Binding-site contacts:
Ligand atom O1 contacts residue TRP174 of chain 1.C at 4.3 Å.
Ligand atom C7 contacts residue GLU177 of chain 1.C at 4.4 Å.
Ligand atom C6 contacts residue TRP68 of chain 1.C at 4.0 Å (hydrophobic).
Ligand atom C2 contacts residue ILE23 of chain 1.C at 3.5 Å (hydrophobic).
Ligand atom S5 contacts residue TRP174 of chain 1.C at 4.2 Å.
Ligand atom C2 contacts residue TRP174 of chain 1.C at 3.9 Å (hydrophobic).
Ligand atom C7 contacts residue TRP68 of chain 1.C at 3.6 Å (hydrophobic).
Ligand atom C2 contacts residue SER21 of chain 1.C at 3.9 Å.
Ligand atom O3 contacts residue ILE17 of chain 1.C at 3.2 Å.
Ligand atom C2 contacts residue GLY22 of chain 1.C at 4.0 Å.
Ligand atom C4 contacts residue THR225 of chain 1.C at 4.3 Å.
Ligand atom C2 contacts residue THR225 of chain 1.C at 4.1 Å.
Ligand atom O3 contacts residue TRP68 of chain 1.C at 4.4 Å.
Ligand atom C6 contacts residue TRP221 of chain 1.C at 3.6 Å (hydrophobic).
Ligand atom O3 contacts residue TRP174 of chain 1.C at 4.0 Å.
Ligand atom C7 contacts residue SER176 of chain 1.C at 4.2 Å.
Ligand atom C4 contacts residue HIS226 of chain 1.C at 4.0 Å.
Ligand atom O1 contacts residue HIS226 of chain 1.C at 4.0 Å.
Ligand atom C2 contacts residue ILE17 of chain 1.C at 4.3 Å (hydrophobic).
Ligand atom O1 contacts residue GLY22 of chain 1.C at 2.9 Å (h-bond).
Ligand atom O1 contacts residue THR225 of chain 1.C at 3.3 Å.
Ligand atom C7 contacts residue TRP174 of chain 1.C at 3.6 Å (hydrophobic).
Ligand atom C4 contacts residue TRP174 of chain 1.C at 3.6 Å (hydrophobic).
Ligand atom O3 contacts residue SER21 of chain 1.C at 3.8 Å.
Ligand atom C4 contacts residue TRP221 of chain 1.C at 4.2 Å (hydrophobic).
Ligand atom O1 contacts residue SER21 of chain 1.C at 3.6 Å.
Ligand atom S5 contacts residue TRP221 of chain 1.C at 3.3 Å.
Ligand atom O3 contacts residue ILE23 of chain 1.C at 2.8 Å.
Ligand atom O1 contacts residue ILE23 of chain 1.C at 3.1 Å (h-bond).
Ligand atom C2 contacts residue HIS226 of chain 1.C at 4.5 Å.
Ligand atom C7 contacts residue TRP221 of chain 1.C at 3.9 Å (hydrophobic).

The small molecule below binds the protein below.
Small molecule (SMILES): C[SH](C)CC(=O)O

Sequence of chain 1.C:
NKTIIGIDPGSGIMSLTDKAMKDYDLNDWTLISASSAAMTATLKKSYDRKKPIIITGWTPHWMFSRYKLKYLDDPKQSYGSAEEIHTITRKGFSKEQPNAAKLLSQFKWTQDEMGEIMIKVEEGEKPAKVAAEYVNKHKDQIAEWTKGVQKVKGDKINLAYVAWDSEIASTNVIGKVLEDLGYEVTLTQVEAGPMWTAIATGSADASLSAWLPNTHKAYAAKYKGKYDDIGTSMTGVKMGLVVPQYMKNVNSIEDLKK